Sequence of chain 1.B:
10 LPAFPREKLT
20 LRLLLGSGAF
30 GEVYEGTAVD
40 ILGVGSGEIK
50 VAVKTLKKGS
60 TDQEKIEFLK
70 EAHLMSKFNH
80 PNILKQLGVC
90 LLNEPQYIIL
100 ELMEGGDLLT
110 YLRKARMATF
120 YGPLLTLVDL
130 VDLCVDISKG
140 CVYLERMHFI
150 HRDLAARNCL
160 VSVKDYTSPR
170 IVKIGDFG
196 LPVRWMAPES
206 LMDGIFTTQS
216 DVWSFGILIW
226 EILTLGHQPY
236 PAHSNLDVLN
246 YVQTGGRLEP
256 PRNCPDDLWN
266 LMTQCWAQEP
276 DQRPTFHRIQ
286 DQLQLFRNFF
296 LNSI

A small-molecule ligand and the protein it binds are described below.
Small molecule (SMILES): Cc1cc(Nc2nccs2)nc(N2CCC[C@H]2c2cc(-c3nccnc3C)no2)n1

Binding-site contacts:
Ligand atom C5 contacts residue ALA51 of chain 1.B at 3.2 Å (hydrophobic).
Ligand atom N4 contacts residue LEU24 of chain 1.B at 4.0 Å.
Ligand atom C10 contacts residue LEU24 of chain 1.B at 3.7 Å (hydrophobic).
Ligand atom C5 contacts residue GLU100 of chain 1.B at 3.2 Å.
Ligand atom C16 contacts residue ARG156 of chain 1.B at 3.5 Å.
Ligand atom C5 contacts residue MET102 of chain 1.B at 3.8 Å (hydrophobic).
Ligand atom C16 contacts residue ASN157 of chain 1.B at 3.9 Å.
Ligand atom C11 contacts residue LEU24 of chain 1.B at 3.8 Å (hydrophobic).
Ligand atom N1 contacts residue LEU101 of chain 1.B at 3.7 Å.
Ligand atom C8 contacts residue LEU24 of chain 1.B at 3.5 Å (hydrophobic).
Ligand atom C contacts residue GLY105 of chain 1.B at 3.9 Å.
Ligand atom N contacts residue LEU101 of chain 1.B at 3.9 Å.
Ligand atom C2 contacts residue MET102 of chain 1.B at 3.4 Å (hydrophobic).
Ligand atom C1 contacts residue GLY105 of chain 1.B at 3.8 Å.
Ligand atom C16 contacts residue LEU159 of chain 1.B at 3.9 Å (hydrophobic).
Ligand atom N6 contacts residue LEU159 of chain 1.B at 3.7 Å.
Ligand atom C5 contacts residue LEU159 of chain 1.B at 3.9 Å (hydrophobic).
Ligand atom N1 contacts residue ALA51 of chain 1.B at 3.6 Å.
Ligand atom C10 contacts residue GLY25 of chain 1.B at 3.9 Å.
Ligand atom C3 contacts residue LEU24 of chain 1.B at 4.0 Å (hydrophobic).
Ligand atom C2 contacts residue GLY105 of chain 1.B at 3.7 Å.
Ligand atom C6 contacts residue LEU99 of chain 1.B at 4.0 Å (hydrophobic).
Ligand atom C17 contacts residue ASN157 of chain 1.B at 3.4 Å.
Ligand atom C15 contacts residue LEU159 of chain 1.B at 4.0 Å (hydrophobic).
Ligand atom C17 contacts residue GLY174 of chain 1.B at 3.8 Å.
Ligand atom O contacts residue VAL32 of chain 1.B at 3.8 Å.
Ligand atom N contacts residue MET102 of chain 1.B at 2.8 Å (h-bond).
Ligand atom C3 contacts residue MET102 of chain 1.B at 3.5 Å (hydrophobic).
Ligand atom C1 contacts residue LEU24 of chain 1.B at 4.0 Å (hydrophobic).
Ligand atom C9 contacts residue LEU24 of chain 1.B at 3.8 Å (hydrophobic).
Ligand atom C4 contacts residue MET102 of chain 1.B at 3.6 Å (hydrophobic).
Ligand atom N1 contacts residue MET102 of chain 1.B at 2.9 Å (h-bond).
Ligand atom N7 contacts residue ASP175 of chain 1.B at 3.3 Å (salt-bridge).
Ligand atom C4 contacts residue LEU101 of chain 1.B at 4.0 Å (hydrophobic).
Ligand atom C17 contacts residue ASP175 of chain 1.B at 3.8 Å.
Ligand atom N1 contacts residue GLU100 of chain 1.B at 3.7 Å.
Ligand atom C6 contacts residue ALA51 of chain 1.B at 3.4 Å (hydrophobic).
Ligand atom N7 contacts residue GLY174 of chain 1.B at 3.5 Å.
Ligand atom N2 contacts residue LEU24 of chain 1.B at 3.8 Å.
Ligand atom C6 contacts residue LEU159 of chain 1.B at 4.0 Å (hydrophobic).